Sequence of chain 1.C:
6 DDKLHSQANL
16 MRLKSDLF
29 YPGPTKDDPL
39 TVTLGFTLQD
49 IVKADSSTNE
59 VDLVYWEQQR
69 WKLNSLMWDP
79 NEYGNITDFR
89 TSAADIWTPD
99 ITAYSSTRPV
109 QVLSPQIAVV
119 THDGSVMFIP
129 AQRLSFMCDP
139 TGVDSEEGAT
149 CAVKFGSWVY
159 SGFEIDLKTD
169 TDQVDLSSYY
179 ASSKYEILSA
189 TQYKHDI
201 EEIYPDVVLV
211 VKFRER

Sequence of chain 1.D:
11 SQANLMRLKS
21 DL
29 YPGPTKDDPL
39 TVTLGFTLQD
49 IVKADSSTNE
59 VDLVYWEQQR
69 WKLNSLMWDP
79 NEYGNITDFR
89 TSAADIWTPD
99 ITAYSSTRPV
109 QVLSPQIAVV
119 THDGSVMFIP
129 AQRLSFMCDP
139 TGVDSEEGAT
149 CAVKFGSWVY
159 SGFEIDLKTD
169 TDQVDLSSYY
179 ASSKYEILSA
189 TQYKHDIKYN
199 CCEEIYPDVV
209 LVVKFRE

A protein and the small-molecule ligand that binds it are described below.
Small molecule (SMILES): CN[C@@H](C)C/C=C/c1cncc(Oc2ccccc2)c1

Binding-site contacts:
Ligand atom C13 contacts residue VAL157 of chain 1.D at 4.2 Å (hydrophobic).
Ligand atom N3 contacts residue TRP156 of chain 1.D at 3.6 Å.
Ligand atom O14 contacts residue VAL117 of chain 1.C at 3.6 Å.
Ligand atom C4 contacts residue TYR102 of chain 1.D at 3.6 Å (hydrophobic).
Ligand atom C15 contacts residue ARG88 of chain 1.C at 4.2 Å.
Ligand atom C10 contacts residue ILE127 of chain 1.C at 4.0 Å (hydrophobic).
Ligand atom C16 contacts residue VAL117 of chain 1.C at 4.2 Å (hydrophobic).
Ligand atom C20 contacts residue VAL157 of chain 1.D at 3.8 Å (hydrophobic).
Ligand atom C5 contacts residue TRP64 of chain 1.C at 3.9 Å (hydrophobic).
Ligand atom C5 contacts residue TRP156 of chain 1.D at 4.0 Å (hydrophobic).
Ligand atom C1 contacts residue TYR102 of chain 1.D at 3.8 Å (hydrophobic).
Ligand atom C13 contacts residue ILE127 of chain 1.C at 3.5 Å (hydrophobic).
Ligand atom C17 contacts residue TYR204 of chain 1.D at 4.4 Å (hydrophobic).
Ligand atom C18 contacts residue TYR204 of chain 1.D at 3.1 Å (hydrophobic).
Ligand atom C17 contacts residue ARG88 of chain 1.C at 3.9 Å.
Ligand atom C15 contacts residue VAL157 of chain 1.D at 4.0 Å (hydrophobic).
Ligand atom N12 contacts residue ILE127 of chain 1.C at 3.6 Å.
Ligand atom C9 contacts residue TRP156 of chain 1.D at 3.7 Å (hydrophobic).
Ligand atom C20 contacts residue ARG88 of chain 1.C at 4.3 Å.
Ligand atom C11 contacts residue VAL157 of chain 1.D at 3.9 Å (hydrophobic).
Ligand atom C7 contacts residue TRP156 of chain 1.D at 3.4 Å (hydrophobic).
Ligand atom N12 contacts residue TRP156 of chain 1.D at 3.9 Å.
Ligand atom C1 contacts residue TRP64 of chain 1.C at 4.2 Å (hydrophobic).
Ligand atom C6 contacts residue TRP156 of chain 1.D at 3.5 Å (hydrophobic).
Ligand atom C18 contacts residue ARG88 of chain 1.C at 3.9 Å.
Ligand atom C8 contacts residue TRP156 of chain 1.D at 3.3 Å (hydrophobic).
Ligand atom C16 contacts residue ARG88 of chain 1.C at 4.1 Å.
Ligand atom N12 contacts residue VAL157 of chain 1.D at 3.7 Å.
Ligand atom C9 contacts residue ILE127 of chain 1.C at 4.0 Å (hydrophobic).
Ligand atom C8 contacts residue ILE127 of chain 1.C at 3.9 Å (hydrophobic).
Ligand atom C4 contacts residue SER155 of chain 1.D at 4.1 Å.
Ligand atom C11 contacts residue ILE127 of chain 1.C at 4.1 Å (hydrophobic).
Ligand atom C15 contacts residue VAL117 of chain 1.C at 4.1 Å (hydrophobic).
Ligand atom C19 contacts residue ARG88 of chain 1.C at 4.0 Å.
Ligand atom C13 contacts residue TRP156 of chain 1.D at 3.2 Å (hydrophobic).
Ligand atom C1 contacts residue TRP156 of chain 1.D at 3.7 Å (hydrophobic).
Ligand atom C2 contacts residue TRP156 of chain 1.D at 4.3 Å (hydrophobic).
Ligand atom C19 contacts residue TYR204 of chain 1.D at 3.2 Å (hydrophobic).
Ligand atom C19 contacts residue VAL157 of chain 1.D at 4.1 Å (hydrophobic).
Ligand atom C11 contacts residue VAL117 of chain 1.C at 4.3 Å (hydrophobic).